The protein below binds the small molecule below.
Small molecule (SMILES): Nc1ccn([C@@H]2O[C@H](CO[P](=O)(O)O[C@H]3[C@@H](O)[C@H](n4cnc5c(=O)nc(N)[nH]c54)O[C@@H]3CO[P](=O)(O)O[C@H]3[C@@H](O)[C@H](n4ccc(=O)[nH]c4=O)O[C@@H]3CO[P](=O)(O)O[C@H]3[C@@H](O)[C@H](n4cnc5c(N)ncnc54)O[C@@H]3COP(=O)=O)[C@@H](O[P](=O)(O)OC[C@H]3O[C@@H](n4ccc(N)nc4=O)[C@H](O)[C@@H]3O[P](=O)(O)OC[C@H]3O[C@@H](n4cnc5c(=O)nc(N)[nH]c54)[C@H](O)[C@@H]3O[P](=O)(O)OC[C@H]3O[C@@H](n4cnc5c(=O)nc(N)[nH]c54)[C@H](O)[C@@H]3O[P](=O)(O)OC[C@H]3O[C@@H](n4cnc5c(N)ncnc54)[C@H](O)[C@@H]3O)[C@H]2O)c(=O)n1

Binding-site contacts:
Ligand atom C3' contacts residue MG1 of chain 1.SS at 4.0 Å.
Ligand atom P contacts residue LYS44 of chain 1.OB at 3.9 Å.
Ligand atom C5' contacts residue LYS44 of chain 1.OB at 4.0 Å.
Ligand atom OP1 contacts residue PRO45 of chain 1.OB at 4.2 Å.
Ligand atom OP1 contacts residue MG1 of chain 1.LS at 2.6 Å.
Ligand atom OP2 contacts residue MG1 of chain 1.LS at 3.8 Å.
Ligand atom C1' contacts residue MG1 of chain 1.SS at 3.3 Å.
Ligand atom P contacts residue MG1 of chain 1.LS at 3.8 Å.
Ligand atom O3' contacts residue LYS44 of chain 1.OB at 3.8 Å.
Ligand atom OP1 contacts residue LYS44 of chain 1.OB at 2.7 Å (salt-bridge).
Ligand atom O3' contacts residue MG1 of chain 1.SS at 4.3 Å.
Ligand atom C4' contacts residue MG1 of chain 1.SS at 3.5 Å.
Ligand atom OP1 contacts residue MG1 of chain 1.SS at 4.2 Å.
Ligand atom O2' contacts residue MG1 of chain 1.SS at 2.5 Å.
Ligand atom O4' contacts residue MG1 of chain 1.SS at 3.4 Å.
Ligand atom C2' contacts residue MG1 of chain 1.SS at 3.4 Å.

Sequence of chain 1.OB:
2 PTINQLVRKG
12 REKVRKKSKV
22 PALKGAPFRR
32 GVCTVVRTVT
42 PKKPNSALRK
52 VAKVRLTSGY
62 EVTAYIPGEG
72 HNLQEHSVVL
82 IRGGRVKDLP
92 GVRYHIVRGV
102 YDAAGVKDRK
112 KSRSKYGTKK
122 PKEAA